Sequence of chain 1.N:
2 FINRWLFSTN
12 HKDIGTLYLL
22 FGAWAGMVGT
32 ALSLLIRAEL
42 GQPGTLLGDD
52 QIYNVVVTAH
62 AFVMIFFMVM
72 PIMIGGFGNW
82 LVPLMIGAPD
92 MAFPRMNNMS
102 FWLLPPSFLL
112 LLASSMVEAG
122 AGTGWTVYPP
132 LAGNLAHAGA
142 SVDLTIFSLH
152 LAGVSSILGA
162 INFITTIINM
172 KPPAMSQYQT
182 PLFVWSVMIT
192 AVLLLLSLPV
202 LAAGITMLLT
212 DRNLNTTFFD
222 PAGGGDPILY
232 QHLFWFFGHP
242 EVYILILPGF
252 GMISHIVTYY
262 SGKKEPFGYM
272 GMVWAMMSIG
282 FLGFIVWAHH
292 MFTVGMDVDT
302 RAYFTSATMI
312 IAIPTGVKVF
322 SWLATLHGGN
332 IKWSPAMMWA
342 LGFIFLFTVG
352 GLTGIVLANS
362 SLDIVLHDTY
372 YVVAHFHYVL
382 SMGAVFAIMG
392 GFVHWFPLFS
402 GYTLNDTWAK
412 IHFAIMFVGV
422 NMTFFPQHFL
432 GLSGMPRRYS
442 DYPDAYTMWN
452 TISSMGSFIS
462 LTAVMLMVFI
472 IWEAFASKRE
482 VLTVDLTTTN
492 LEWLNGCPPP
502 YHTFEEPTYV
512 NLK

Sequence of chain 1.P:
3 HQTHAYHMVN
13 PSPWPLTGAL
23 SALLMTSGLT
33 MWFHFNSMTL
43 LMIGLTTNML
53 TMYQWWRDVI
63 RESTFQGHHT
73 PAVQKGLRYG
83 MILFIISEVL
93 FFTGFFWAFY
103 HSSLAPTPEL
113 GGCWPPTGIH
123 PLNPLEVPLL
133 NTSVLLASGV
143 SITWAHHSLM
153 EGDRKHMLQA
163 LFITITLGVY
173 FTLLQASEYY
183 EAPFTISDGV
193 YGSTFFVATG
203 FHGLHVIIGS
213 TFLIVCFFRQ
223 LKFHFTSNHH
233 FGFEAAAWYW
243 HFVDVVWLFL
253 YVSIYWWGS

The small molecule below binds the protein below.
Small molecule (SMILES): C[C@H](CCC(=O)O)[C@H]1CC[C@H]2[C@@H]3[C@H](O)C[C@@H]4C[C@H](O)CC[C@]4(C)[C@H]3C[C@H](O)[C@]12C

Binding-site contacts:
Ligand atom C19 contacts residue TYR304 of chain 1.N at 4.0 Å (hydrophobic).
Ligand atom C2 contacts residue TYR304 of chain 1.N at 3.9 Å (hydrophobic).
Ligand atom C12 contacts residue THR301 of chain 1.N at 3.7 Å.
Ligand atom C2 contacts residue ASP300 of chain 1.N at 3.5 Å.
Ligand atom O26 contacts residue PGV1 of chain 1.KB at 3.4 Å (h-bond).
Ligand atom C1 contacts residue TYR304 of chain 1.N at 3.4 Å (hydrophobic).
Ligand atom C22 contacts residue PGV1 of chain 1.KB at 4.5 Å.
Ligand atom C11 contacts residue PHE305 of chain 1.N at 4.1 Å (hydrophobic).
Ligand atom C2 contacts residue THR301 of chain 1.N at 3.9 Å.
Ligand atom O25 contacts residue HIS103 of chain 1.P at 3.0 Å (h-bond).
Ligand atom C23 contacts residue TRP99 of chain 1.P at 3.8 Å (hydrophobic).
Ligand atom C22 contacts residue HIS233 of chain 1.N at 4.5 Å.
Ligand atom C21 contacts residue TRP288 of chain 1.N at 3.8 Å (hydrophobic).
Ligand atom C21 contacts residue HIS233 of chain 1.N at 3.7 Å.
Ligand atom C1 contacts residue ASP300 of chain 1.N at 4.4 Å.
Ligand atom C15 contacts residue PGV1 of chain 1.KB at 3.7 Å.
Ligand atom C20 contacts residue TRP288 of chain 1.N at 4.2 Å (hydrophobic).
Ligand atom O25 contacts residue PGV1 of chain 1.KB at 3.7 Å.
Ligand atom O12 contacts residue THR301 of chain 1.N at 2.7 Å (h-bond).
Ligand atom O3 contacts residue ASP300 of chain 1.N at 3.7 Å.
Ligand atom C11 contacts residue TYR304 of chain 1.N at 4.4 Å (hydrophobic).
Ligand atom C12 contacts residue PHE305 of chain 1.N at 4.0 Å (hydrophobic).
Ligand atom O25 contacts residue HIS233 of chain 1.N at 3.6 Å.
Ligand atom C18 contacts residue TRP288 of chain 1.N at 4.2 Å (hydrophobic).
Ligand atom O26 contacts residue TRP99 of chain 1.P at 2.9 Å (h-bond).
Ligand atom O26 contacts residue HIS233 of chain 1.N at 4.0 Å.
Ligand atom O7 contacts residue PGV1 of chain 1.KB at 4.0 Å.
Ligand atom C23 contacts residue HIS233 of chain 1.N at 3.6 Å.
Ligand atom C24 contacts residue TRP99 of chain 1.P at 3.7 Å (hydrophobic).
Ligand atom C24 contacts residue PGV1 of chain 1.KB at 3.9 Å.
Ligand atom C16 contacts residue PGV1 of chain 1.KB at 4.0 Å.
Ligand atom O26 contacts residue HIS103 of chain 1.P at 2.5 Å (h-bond).
Ligand atom C24 contacts residue HIS233 of chain 1.N at 3.6 Å.
Ligand atom C24 contacts residue HIS103 of chain 1.P at 3.1 Å.
Ligand atom C1 contacts residue THR301 of chain 1.N at 4.3 Å.
Ligand atom C11 contacts residue THR301 of chain 1.N at 3.8 Å.